This small molecule binds to this protein.
Small molecule (SMILES): CC(=O)N[C@@H]1[C@@H](O)[C@H](O)[C@@H](CO)O[C@H]1O

Sequence of chain 1.E:
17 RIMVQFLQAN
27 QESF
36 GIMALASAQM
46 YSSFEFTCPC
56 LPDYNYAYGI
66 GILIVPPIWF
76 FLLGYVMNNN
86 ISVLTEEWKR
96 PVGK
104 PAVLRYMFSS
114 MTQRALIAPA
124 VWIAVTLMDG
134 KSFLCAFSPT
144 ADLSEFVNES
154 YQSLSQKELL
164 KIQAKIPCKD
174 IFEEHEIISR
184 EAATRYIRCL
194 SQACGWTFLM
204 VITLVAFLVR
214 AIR

Binding-site contacts:
Ligand atom O6 contacts residue TYR154 of chain 1.E at 3.6 Å.
Ligand atom O7 contacts residue ILE180 of chain 1.E at 4.4 Å.
Ligand atom C3 contacts residue ASN151 of chain 1.E at 3.8 Å.
Ligand atom O6 contacts residue SER153 of chain 1.E at 3.1 Å (h-bond).
Ligand atom C1 contacts residue SER153 of chain 1.E at 4.1 Å.
Ligand atom O5 contacts residue SER153 of chain 1.E at 3.5 Å (h-bond).
Ligand atom C7 contacts residue GLU179 of chain 1.E at 4.2 Å.
Ligand atom C5 contacts residue SER153 of chain 1.E at 4.4 Å.
Ligand atom O7 contacts residue GLU179 of chain 1.E at 3.2 Å (salt-bridge).
Ligand atom C2 contacts residue ASN151 of chain 1.E at 2.4 Å.
Ligand atom O7 contacts residue HIS178 of chain 1.E at 3.7 Å.
Ligand atom O5 contacts residue TYR154 of chain 1.E at 4.4 Å.
Ligand atom C1 contacts residue GLU152 of chain 1.E at 4.0 Å.
Ligand atom C5 contacts residue ASN151 of chain 1.E at 3.6 Å.
Ligand atom C1 contacts residue GLU179 of chain 1.E at 3.9 Å.
Ligand atom C6 contacts residue SER153 of chain 1.E at 4.3 Å.
Ligand atom C2 contacts residue GLU179 of chain 1.E at 4.1 Å.
Ligand atom C7 contacts residue ASN151 of chain 1.E at 3.1 Å.
Ligand atom O5 contacts residue GLU152 of chain 1.E at 4.4 Å.
Ligand atom C4 contacts residue ASN151 of chain 1.E at 4.2 Å.
Ligand atom N2 contacts residue ASN151 of chain 1.E at 2.9 Å (h-bond).
Ligand atom O5 contacts residue ASN151 of chain 1.E at 2.3 Å (h-bond).
Ligand atom C6 contacts residue TYR154 of chain 1.E at 4.4 Å (hydrophobic).
Ligand atom O7 contacts residue ASN151 of chain 1.E at 2.9 Å (h-bond).
Ligand atom O5 contacts residue GLU179 of chain 1.E at 4.0 Å.
Ligand atom C1 contacts residue ASN151 of chain 1.E at 1.4 Å.
Ligand atom C8 contacts residue ASN151 of chain 1.E at 4.2 Å.